A small-molecule ligand and the protein it binds are described below.
Small molecule (SMILES): C[C@@H](C[C@@](C)(CS(=O)(=O)N1CCC(OCc2ccc(Cl)cc2Cl)CC1)N(O)C=O)c1ncc(F)cn1

Sequence of chain 1.B:
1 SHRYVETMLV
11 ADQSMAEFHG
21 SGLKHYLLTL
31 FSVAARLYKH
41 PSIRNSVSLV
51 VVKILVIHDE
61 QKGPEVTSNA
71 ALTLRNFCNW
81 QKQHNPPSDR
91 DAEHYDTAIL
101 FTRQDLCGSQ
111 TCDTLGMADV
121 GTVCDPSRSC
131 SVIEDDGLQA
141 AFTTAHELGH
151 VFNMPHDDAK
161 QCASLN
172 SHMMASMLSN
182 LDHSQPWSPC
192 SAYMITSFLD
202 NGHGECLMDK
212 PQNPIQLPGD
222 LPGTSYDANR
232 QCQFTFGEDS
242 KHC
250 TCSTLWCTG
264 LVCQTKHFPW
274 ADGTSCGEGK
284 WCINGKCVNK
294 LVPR

Binding-site contacts:
Ligand atom O27 contacts residue ZN1 of chain 1.S at 2.0 Å.
Ligand atom N31 contacts residue HIS156 of chain 1.B at 3.5 Å.
Ligand atom C5 contacts residue MET117 of chain 1.B at 3.6 Å (hydrophobic).
Ligand atom C11 contacts residue SER177 of chain 1.B at 3.1 Å.
Ligand atom CL2 contacts residue LEU115 of chain 1.B at 3.6 Å.
Ligand atom O29 contacts residue GLU147 of chain 1.B at 2.8 Å (salt-bridge).
Ligand atom C13 contacts residue HIS146 of chain 1.B at 3.8 Å.
Ligand atom N26 contacts residue ZN1 of chain 1.S at 3.0 Å.
Ligand atom C15 contacts residue GLU147 of chain 1.B at 3.5 Å.
Ligand atom C23 contacts residue PHE142 of chain 1.B at 3.4 Å (hydrophobic).
Ligand atom C28 contacts residue GLY116 of chain 1.B at 3.2 Å.
Ligand atom O8 contacts residue THR114 of chain 1.B at 3.7 Å.
Ligand atom C32 contacts residue HIS156 of chain 1.B at 3.3 Å.
Ligand atom C28 contacts residue ZN1 of chain 1.S at 3.1 Å.
Ligand atom CL2 contacts residue GLN139 of chain 1.B at 3.7 Å.
Ligand atom O29 contacts residue ZN1 of chain 1.S at 2.4 Å.
Ligand atom C5 contacts residue GLY116 of chain 1.B at 3.3 Å.
Ligand atom O27 contacts residue HIS146 of chain 1.B at 3.7 Å.
Ligand atom CL2 contacts residue THR143 of chain 1.B at 2.9 Å.
Ligand atom O8 contacts residue GLY116 of chain 1.B at 3.6 Å (h-bond).
Ligand atom C33 contacts residue HIS150 of chain 1.B at 3.3 Å.
Ligand atom C35 contacts residue ALA118 of chain 1.B at 3.8 Å (hydrophobic).
Ligand atom O8 contacts residue LEU115 of chain 1.B at 3.2 Å (h-bond).
Ligand atom C35 contacts residue HIS150 of chain 1.B at 3.6 Å.
Ligand atom C21 contacts residue LEU179 of chain 1.B at 3.8 Å (hydrophobic).
Ligand atom C23 contacts residue LEU179 of chain 1.B at 3.3 Å (hydrophobic).
Ligand atom C12 contacts residue SER177 of chain 1.B at 3.6 Å.
Ligand atom F34 contacts residue VAL120 of chain 1.B at 3.5 Å.
Ligand atom O29 contacts residue HIS150 of chain 1.B at 3.5 Å (h-bond).
Ligand atom O27 contacts residue HIS156 of chain 1.B at 2.8 Å (h-bond).
Ligand atom O29 contacts residue HIS146 of chain 1.B at 3.5 Å.
Ligand atom C24 contacts residue PHE142 of chain 1.B at 3.7 Å (hydrophobic).
Ligand atom C21 contacts residue PHE142 of chain 1.B at 3.8 Å (hydrophobic).
Ligand atom C28 contacts residue GLU147 of chain 1.B at 3.4 Å.
Ligand atom C24 contacts residue LEU179 of chain 1.B at 3.4 Å (hydrophobic).
Ligand atom C5 contacts residue THR114 of chain 1.B at 3.7 Å.
Ligand atom C14 contacts residue HIS146 of chain 1.B at 3.8 Å.
Ligand atom C17 contacts residue HIS146 of chain 1.B at 3.8 Å.
Ligand atom C15 contacts residue HIS146 of chain 1.B at 3.7 Å.
Ligand atom F34 contacts residue HIS150 of chain 1.B at 2.7 Å.